Sequence of chain 2.A:
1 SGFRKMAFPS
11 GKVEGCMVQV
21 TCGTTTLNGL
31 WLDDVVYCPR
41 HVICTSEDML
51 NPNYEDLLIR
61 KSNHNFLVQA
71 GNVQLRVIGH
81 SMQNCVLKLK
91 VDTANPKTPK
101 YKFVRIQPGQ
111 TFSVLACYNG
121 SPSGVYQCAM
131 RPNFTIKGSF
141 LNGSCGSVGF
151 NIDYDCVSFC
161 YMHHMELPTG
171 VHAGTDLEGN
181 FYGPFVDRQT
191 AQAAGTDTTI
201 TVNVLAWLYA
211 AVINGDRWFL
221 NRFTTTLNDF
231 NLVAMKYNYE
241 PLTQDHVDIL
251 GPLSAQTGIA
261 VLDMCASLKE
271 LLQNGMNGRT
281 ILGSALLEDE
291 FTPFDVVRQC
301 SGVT

Binding-site contacts:
Ligand atom C5 contacts residue ARG188 of chain 2.A at 3.6 Å.
Ligand atom C12 contacts residue GLU166 of chain 2.A at 3.9 Å.
Ligand atom C13 contacts residue GLU166 of chain 2.A at 3.6 Å.
Ligand atom C6 contacts residue ARG188 of chain 2.A at 3.6 Å.
Ligand atom O1 contacts residue GLU166 of chain 2.A at 3.0 Å (salt-bridge).
Ligand atom N contacts residue CYS145 of chain 2.A at 3.8 Å.
Ligand atom C14 contacts residue LEU141 of chain 2.A at 3.7 Å (hydrophobic).
Ligand atom N1 contacts residue HIS163 of chain 2.A at 2.7 Å (h-bond).
Ligand atom C6 contacts residue MET165 of chain 2.A at 3.3 Å (hydrophobic).
Ligand atom C6 contacts residue ASP187 of chain 2.A at 3.8 Å.
Ligand atom C12 contacts residue HIS163 of chain 2.A at 3.3 Å.
Ligand atom N1 contacts residue SER144 of chain 2.A at 3.6 Å.
Ligand atom N1 contacts residue PHE140 of chain 2.A at 3.8 Å.
Ligand atom C7 contacts residue HIS164 of chain 2.A at 3.8 Å.
Ligand atom C3 contacts residue GLN189 of chain 2.A at 3.4 Å.
Ligand atom C7 contacts residue MET49 of chain 2.A at 3.6 Å (hydrophobic).
Ligand atom C5 contacts residue GLN189 of chain 2.A at 3.5 Å.
Ligand atom C15 contacts residue GLU166 of chain 2.A at 3.5 Å.
Ligand atom C16 contacts residue ASN142 of chain 2.A at 3.6 Å.
Ligand atom C7 contacts residue MET165 of chain 2.A at 3.7 Å (hydrophobic).
Ligand atom CL contacts residue MET165 of chain 2.A at 3.8 Å.
Ligand atom C13 contacts residue HIS163 of chain 2.A at 3.8 Å.
Ligand atom C18 contacts residue ASN142 of chain 2.A at 3.7 Å.
Ligand atom C15 contacts residue PHE140 of chain 2.A at 3.6 Å (hydrophobic).
Ligand atom C17 contacts residue ASN142 of chain 2.A at 3.8 Å.
Ligand atom O1 contacts residue MET165 of chain 2.A at 3.5 Å.
Ligand atom CL contacts residue HIS41 of chain 2.A at 3.4 Å.
Ligand atom C5 contacts residue MET49 of chain 2.A at 3.7 Å (hydrophobic).
Ligand atom C14 contacts residue GLU166 of chain 2.A at 3.8 Å.
Ligand atom C15 contacts residue ASN142 of chain 2.A at 3.5 Å.
Ligand atom CL contacts residue ASP187 of chain 2.A at 3.2 Å.
Ligand atom C12 contacts residue CYS145 of chain 2.A at 3.6 Å (hydrophobic).
Ligand atom C6 contacts residue MET49 of chain 2.A at 3.5 Å (hydrophobic).
Ligand atom CL contacts residue HIS164 of chain 2.A at 3.5 Å.
Ligand atom O contacts residue GLN189 of chain 2.A at 3.6 Å (h-bond).
Ligand atom C8 contacts residue HIS164 of chain 2.A at 3.2 Å.
Ligand atom C13 contacts residue LEU141 of chain 2.A at 3.6 Å (hydrophobic).
Ligand atom C contacts residue DMS1 of chain 2.F at 3.6 Å.
Ligand atom C15 contacts residue LEU141 of chain 2.A at 3.5 Å (hydrophobic).
Ligand atom C13 contacts residue PHE140 of chain 2.A at 3.3 Å (hydrophobic).

Sequence of chain 1.A:
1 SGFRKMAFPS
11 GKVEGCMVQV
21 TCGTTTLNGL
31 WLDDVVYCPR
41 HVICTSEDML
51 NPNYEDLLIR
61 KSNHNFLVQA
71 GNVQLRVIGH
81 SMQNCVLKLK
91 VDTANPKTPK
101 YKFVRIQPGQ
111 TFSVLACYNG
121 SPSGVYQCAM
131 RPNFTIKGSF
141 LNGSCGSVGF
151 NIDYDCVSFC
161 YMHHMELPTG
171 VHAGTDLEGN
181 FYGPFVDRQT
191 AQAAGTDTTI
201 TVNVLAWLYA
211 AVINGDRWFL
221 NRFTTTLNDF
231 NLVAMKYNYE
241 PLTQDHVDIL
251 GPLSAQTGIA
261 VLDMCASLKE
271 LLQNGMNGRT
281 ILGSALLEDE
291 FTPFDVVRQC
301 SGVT

The small molecule below binds the protein below.
Small molecule (SMILES): C[C@@]1(C(=O)Nc2cncc3ccccc23)CCOc2ccc(Cl)cc21